Binding-site contacts:
Ligand atom C8 contacts residue ASN119 of chain 1.B at 4.5 Å.
Ligand atom C7 contacts residue ASN119 of chain 1.B at 3.3 Å.
Ligand atom O6 contacts residue GLN588 of chain 1.B at 2.8 Å (h-bond).
Ligand atom O5 contacts residue GLN123 of chain 1.B at 3.7 Å.
Ligand atom O7 contacts residue ASN119 of chain 1.B at 3.4 Å (h-bond).
Ligand atom C5 contacts residue ASN119 of chain 1.B at 3.6 Å.
Ligand atom O5 contacts residue ASN119 of chain 1.B at 2.4 Å (h-bond).
Ligand atom C3 contacts residue ASN119 of chain 1.B at 3.8 Å.
Ligand atom C6 contacts residue GLN123 of chain 1.B at 4.2 Å.
Ligand atom C2 contacts residue ASN119 of chain 1.B at 2.4 Å.
Ligand atom C1 contacts residue GLN123 of chain 1.B at 4.0 Å.
Ligand atom O5 contacts residue GLN588 of chain 1.B at 4.2 Å.
Ligand atom C5 contacts residue GLN123 of chain 1.B at 4.0 Å.
Ligand atom C4 contacts residue ASN119 of chain 1.B at 4.2 Å.
Ligand atom C1 contacts residue ASN119 of chain 1.B at 1.4 Å.
Ligand atom O6 contacts residue GLN123 of chain 1.B at 3.8 Å.
Ligand atom C6 contacts residue GLN588 of chain 1.B at 4.2 Å.
Ligand atom N2 contacts residue ASN119 of chain 1.B at 2.9 Å (h-bond).

The protein below binds the small molecule below.
Small molecule (SMILES): CC(=O)N[C@@H]1[C@@H](O)[C@H](O)[C@@H](CO)O[C@H]1O

Sequence of chain 1.B:
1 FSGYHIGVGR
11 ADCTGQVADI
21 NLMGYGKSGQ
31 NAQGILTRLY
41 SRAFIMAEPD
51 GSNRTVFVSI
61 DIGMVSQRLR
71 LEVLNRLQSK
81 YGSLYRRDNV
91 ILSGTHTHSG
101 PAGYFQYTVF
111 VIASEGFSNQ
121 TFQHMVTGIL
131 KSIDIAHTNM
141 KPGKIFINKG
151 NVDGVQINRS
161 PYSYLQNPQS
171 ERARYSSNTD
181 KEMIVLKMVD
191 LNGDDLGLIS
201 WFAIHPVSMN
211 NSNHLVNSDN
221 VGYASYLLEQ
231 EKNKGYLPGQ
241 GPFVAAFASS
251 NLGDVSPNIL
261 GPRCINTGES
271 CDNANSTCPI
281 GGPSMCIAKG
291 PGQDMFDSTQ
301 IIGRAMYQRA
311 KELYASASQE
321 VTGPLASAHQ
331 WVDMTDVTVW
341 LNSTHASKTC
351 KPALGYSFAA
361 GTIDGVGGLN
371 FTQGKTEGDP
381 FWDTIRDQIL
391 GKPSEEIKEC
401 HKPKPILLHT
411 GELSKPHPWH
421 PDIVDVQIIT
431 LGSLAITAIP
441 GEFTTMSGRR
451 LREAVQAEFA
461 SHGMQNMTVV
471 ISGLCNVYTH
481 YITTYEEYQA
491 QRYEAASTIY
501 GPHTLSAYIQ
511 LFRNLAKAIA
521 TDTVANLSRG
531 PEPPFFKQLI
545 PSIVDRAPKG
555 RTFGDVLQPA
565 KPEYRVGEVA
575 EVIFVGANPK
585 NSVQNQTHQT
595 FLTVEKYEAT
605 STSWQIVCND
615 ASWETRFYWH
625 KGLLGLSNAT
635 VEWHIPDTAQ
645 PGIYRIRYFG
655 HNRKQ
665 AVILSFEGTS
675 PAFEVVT